Binding-site contacts:
Ligand atom N contacts residue GLU19 of chain 1.A at 2.8 Å (salt-bridge).
Ligand atom O contacts residue VAL51 of chain 1.A at 3.6 Å.
Ligand atom CA contacts residue ASN180 of chain 1.A at 3.4 Å.
Ligand atom O contacts residue ASN55 of chain 1.A at 2.7 Å (h-bond).
Ligand atom CA contacts residue ASN231 of chain 1.A at 3.6 Å.
Ligand atom CA contacts residue ASN55 of chain 1.A at 3.5 Å.
Ligand atom O1P contacts residue ARG61 of chain 1.A at 2.7 Å (salt-bridge).
Ligand atom C contacts residue ASN180 of chain 1.A at 3.7 Å.
Ligand atom CB contacts residue ASN55 of chain 1.A at 3.8 Å.
Ligand atom CB contacts residue GLU19 of chain 1.A at 3.0 Å.
Ligand atom N contacts residue LEU179 of chain 1.A at 3.6 Å.
Ligand atom O contacts residue VAL183 of chain 1.A at 3.4 Å.
Ligand atom O contacts residue LEU179 of chain 1.A at 3.6 Å.
Ligand atom OG contacts residue GLU19 of chain 1.A at 2.6 Å (salt-bridge).
Ligand atom O contacts residue GLU187 of chain 1.A at 3.6 Å (salt-bridge).
Ligand atom CA contacts residue ASN231 of chain 1.A at 3.6 Å.
Ligand atom C contacts residue ASN55 of chain 1.A at 3.5 Å.
Ligand atom CB contacts residue GLU187 of chain 1.A at 3.2 Å.
Ligand atom CB contacts residue VAL51 of chain 1.A at 3.6 Å (hydrophobic).
Ligand atom CG1 contacts residue GLY176 of chain 1.A at 3.7 Å.
Ligand atom O contacts residue VAL51 of chain 1.A at 3.3 Å.
Ligand atom CD1 contacts residue GLY176 of chain 1.A at 3.8 Å.
Ligand atom O3P contacts residue TYR135 of chain 1.A at 2.6 Å (h-bond).
Ligand atom C contacts residue GLU19 of chain 1.A at 3.8 Å.
Ligand atom O3P contacts residue ARG134 of chain 1.A at 2.7 Å (salt-bridge).
Ligand atom O2P contacts residue ARG134 of chain 1.A at 2.8 Å (salt-bridge).
Ligand atom N contacts residue ASN180 of chain 1.A at 3.0 Å (h-bond).
Ligand atom O2P contacts residue ARG61 of chain 1.A at 3.0 Å (salt-bridge).
Ligand atom P contacts residue ARG134 of chain 1.A at 3.7 Å.
Ligand atom CA contacts residue VAL51 of chain 1.A at 3.5 Å (hydrophobic).
Ligand atom CD contacts residue LEU227 of chain 1.A at 3.6 Å (hydrophobic).
Ligand atom P contacts residue ARG61 of chain 1.A at 3.5 Å.
Ligand atom P contacts residue TYR135 of chain 1.A at 3.7 Å.
Ligand atom N contacts residue ASN231 of chain 1.A at 2.8 Å (h-bond).
Ligand atom N contacts residue LEU234 of chain 1.A at 3.3 Å.
Ligand atom CB contacts residue TRP235 of chain 1.A at 3.6 Å (hydrophobic).
Ligand atom CA contacts residue GLU19 of chain 1.A at 3.4 Å.
Ligand atom CB contacts residue ASN180 of chain 1.A at 3.3 Å.
Ligand atom O contacts residue ASN231 of chain 1.A at 2.9 Å (h-bond).
Ligand atom C contacts residue ASN231 of chain 1.A at 3.7 Å.

A small-molecule ligand and the protein it binds are described below.
Small molecule (SMILES): CC[C@H](C)[C@H](NC(=O)[C@H](COP(=O)(O)O)NC(=O)CNC(=O)[C@H](C)N)C(=O)N1CCC[C@H]1C(=O)NCC(=O)N[C@@H](C)C(=O)N[C@@H](C)C(=O)N[C@@H](CO)C(=O)O

Sequence of chain 1.A:
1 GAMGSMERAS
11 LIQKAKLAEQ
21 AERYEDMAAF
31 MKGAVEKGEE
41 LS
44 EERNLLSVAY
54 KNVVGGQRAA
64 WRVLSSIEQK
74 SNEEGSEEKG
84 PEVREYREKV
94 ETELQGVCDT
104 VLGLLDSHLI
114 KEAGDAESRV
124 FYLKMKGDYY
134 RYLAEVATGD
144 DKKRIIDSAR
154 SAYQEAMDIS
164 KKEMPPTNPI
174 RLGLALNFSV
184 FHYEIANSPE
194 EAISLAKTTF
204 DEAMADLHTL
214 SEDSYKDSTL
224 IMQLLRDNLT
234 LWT